Sequence of chain 1.B:
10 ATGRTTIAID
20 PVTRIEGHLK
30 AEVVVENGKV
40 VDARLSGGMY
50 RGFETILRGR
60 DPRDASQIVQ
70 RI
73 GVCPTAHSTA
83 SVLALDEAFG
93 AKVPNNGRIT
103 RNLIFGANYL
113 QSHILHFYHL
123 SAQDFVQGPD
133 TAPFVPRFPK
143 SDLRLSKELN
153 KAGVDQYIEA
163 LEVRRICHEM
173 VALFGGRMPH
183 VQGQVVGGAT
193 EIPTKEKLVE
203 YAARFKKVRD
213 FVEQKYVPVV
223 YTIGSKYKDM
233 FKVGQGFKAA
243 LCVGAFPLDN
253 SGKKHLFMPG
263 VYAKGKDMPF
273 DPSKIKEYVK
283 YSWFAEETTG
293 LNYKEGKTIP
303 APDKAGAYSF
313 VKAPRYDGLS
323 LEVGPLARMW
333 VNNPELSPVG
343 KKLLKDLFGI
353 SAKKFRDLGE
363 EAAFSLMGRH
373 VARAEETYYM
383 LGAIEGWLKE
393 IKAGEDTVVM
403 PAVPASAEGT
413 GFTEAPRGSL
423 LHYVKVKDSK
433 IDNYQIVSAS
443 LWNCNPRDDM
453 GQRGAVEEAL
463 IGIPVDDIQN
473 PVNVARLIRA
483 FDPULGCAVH

The small molecule below binds the protein below.
Small molecule (SMILES): N#C[Fe](=C=O)C#N

Binding-site contacts:
Ligand atom FE contacts residue NI1 of chain 1.H at 2.4 Å.
Ligand atom C2 contacts residue ARG419 of chain 1.B at 3.6 Å.
Ligand atom C3 contacts residue CYS75 of chain 1.B at 3.4 Å (hydrophobic).
Ligand atom C3 contacts residue CYS489 of chain 1.B at 3.2 Å (hydrophobic).
Ligand atom C1 contacts residue CYS75 of chain 1.B at 4.0 Å (hydrophobic).
Ligand atom N1 contacts residue ALA441 of chain 1.B at 3.5 Å.
Ligand atom C1 contacts residue SER442 of chain 1.B at 3.8 Å.
Ligand atom N2 contacts residue H2S1 of chain 1.J at 3.8 Å.
Ligand atom C2 contacts residue CYS75 of chain 1.B at 3.0 Å (hydrophobic).
Ligand atom FE contacts residue H2S1 of chain 1.J at 3.4 Å.
Ligand atom O3 contacts residue HIS79 of chain 1.B at 3.9 Å.
Ligand atom C1 contacts residue NI1 of chain 1.H at 3.2 Å.
Ligand atom O3 contacts residue ALA417 of chain 1.B at 3.3 Å.
Ligand atom C1 contacts residue CYS489 of chain 1.B at 3.0 Å (hydrophobic).
Ligand atom C1 contacts residue H2S1 of chain 1.J at 3.9 Å.
Ligand atom N2 contacts residue CYS75 of chain 1.B at 3.4 Å.
Ligand atom C2 contacts residue H2S1 of chain 1.J at 3.4 Å.
Ligand atom C2 contacts residue NI1 of chain 1.H at 3.4 Å.
Ligand atom O3 contacts residue CYS489 of chain 1.B at 4.0 Å.
Ligand atom N1 contacts residue CYS489 of chain 1.B at 3.4 Å.
Ligand atom FE contacts residue CYS75 of chain 1.B at 2.3 Å.
Ligand atom C3 contacts residue ALA417 of chain 1.B at 3.4 Å (hydrophobic).
Ligand atom N2 contacts residue ALA417 of chain 1.B at 3.4 Å.
Ligand atom O3 contacts residue ALA441 of chain 1.B at 3.6 Å (h-bond).
Ligand atom FE contacts residue CYS489 of chain 1.B at 2.3 Å.
Ligand atom O3 contacts residue SER440 of chain 1.B at 3.9 Å.
Ligand atom C1 contacts residue SEC486 of chain 1.B at 2.8 Å.
Ligand atom N2 contacts residue ARG419 of chain 1.B at 3.0 Å (salt-bridge).
Ligand atom N1 contacts residue ARG419 of chain 1.B at 3.7 Å.
Ligand atom N1 contacts residue SEC486 of chain 1.B at 3.1 Å (h-bond).
Ligand atom O3 contacts residue LEU422 of chain 1.B at 3.6 Å.
Ligand atom C3 contacts residue HIS79 of chain 1.B at 3.8 Å.
Ligand atom C2 contacts residue CYS489 of chain 1.B at 4.1 Å (hydrophobic).
Ligand atom C2 contacts residue SEC486 of chain 1.B at 3.9 Å.
Ligand atom N1 contacts residue SER442 of chain 1.B at 2.8 Å (h-bond).
Ligand atom C2 contacts residue ALA417 of chain 1.B at 3.5 Å (hydrophobic).
Ligand atom C1 contacts residue ALA441 of chain 1.B at 3.9 Å (hydrophobic).
Ligand atom N2 contacts residue PRO418 of chain 1.B at 3.4 Å.
Ligand atom C1 contacts residue ARG419 of chain 1.B at 3.8 Å.
Ligand atom FE contacts residue SEC486 of chain 1.B at 3.4 Å.